This protein binds this small molecule.
Small molecule (SMILES): Nc1ncnc2c1ncn2[C@@H]1O[C@H](CO[P](=O)(O)OS(=O)(=O)O)[C@@H](O)[C@H]1O

Binding-site contacts:
Ligand atom C4 contacts residue PHE54 of chain 1.D at 3.5 Å (hydrophobic).
Ligand atom O3B contacts residue ARG45 of chain 1.D at 2.8 Å (salt-bridge).
Ligand atom C5 contacts residue ARG59 of chain 1.D at 3.7 Å.
Ligand atom O2B contacts residue PRO87 of chain 1.D at 3.5 Å.
Ligand atom O3A contacts residue VAL85 of chain 1.D at 3.3 Å.
Ligand atom N7 contacts residue THR135 of chain 1.D at 3.4 Å (h-bond).
Ligand atom C2' contacts residue ANP1 of chain 1.X at 3.7 Å.
Ligand atom N1 contacts residue PHE54 of chain 1.D at 3.7 Å.
Ligand atom N6 contacts residue GLY133 of chain 1.D at 2.9 Å (h-bond).
Ligand atom O1A contacts residue VAL85 of chain 1.D at 2.8 Å (h-bond).
Ligand atom O3' contacts residue ANP1 of chain 1.X at 2.5 Å (h-bond).
Ligand atom N7 contacts residue ARG59 of chain 1.D at 3.2 Å (salt-bridge).
Ligand atom O2A contacts residue HIS62 of chain 1.D at 2.9 Å (h-bond).
Ligand atom C2 contacts residue PHE54 of chain 1.D at 3.6 Å (hydrophobic).
Ligand atom O3B contacts residue HIS62 of chain 1.D at 3.4 Å.
Ligand atom N6 contacts residue LEU134 of chain 1.D at 3.5 Å (h-bond).
Ligand atom N9 contacts residue PHE54 of chain 1.D at 3.8 Å.
Ligand atom C3' contacts residue ANP1 of chain 1.X at 3.5 Å.
Ligand atom O3B contacts residue ARG59 of chain 1.D at 3.4 Å.
Ligand atom O4' contacts residue PHE54 of chain 1.D at 3.3 Å.
Ligand atom O2' contacts residue LEU122 of chain 1.D at 3.7 Å.
Ligand atom N6 contacts residue LYS132 of chain 1.D at 2.7 Å (salt-bridge).
Ligand atom C8 contacts residue LEU134 of chain 1.D at 3.7 Å (hydrophobic).
Ligand atom O2' contacts residue SER14 of chain 1.D at 3.2 Å (h-bond).
Ligand atom O1B contacts residue VAL85 of chain 1.D at 3.8 Å.
Ligand atom O1A contacts residue VAL84 of chain 1.D at 3.3 Å.
Ligand atom O2A contacts residue GLY41 of chain 1.D at 3.6 Å.
Ligand atom O3' contacts residue LEU122 of chain 1.D at 3.8 Å.
Ligand atom N6 contacts residue ARG59 of chain 1.D at 3.4 Å (salt-bridge).
Ligand atom O1B contacts residue SER86 of chain 1.D at 3.2 Å (h-bond).
Ligand atom O1B contacts residue ASN63 of chain 1.D at 2.8 Å (h-bond).
Ligand atom O3' contacts residue LYS120 of chain 1.D at 3.1 Å (salt-bridge).
Ligand atom O2' contacts residue ANP1 of chain 1.X at 2.8 Å (h-bond).
Ligand atom O1A contacts residue GLY41 of chain 1.D at 3.7 Å.
Ligand atom C5 contacts residue PHE54 of chain 1.D at 3.7 Å (hydrophobic).
Ligand atom C6 contacts residue PHE54 of chain 1.D at 3.7 Å (hydrophobic).
Ligand atom O2A contacts residue ARG45 of chain 1.D at 2.9 Å (salt-bridge).
Ligand atom N3 contacts residue PHE54 of chain 1.D at 3.5 Å.
Ligand atom O2B contacts residue ARG59 of chain 1.D at 2.9 Å (salt-bridge).
Ligand atom N7 contacts residue LEU134 of chain 1.D at 3.7 Å.

Sequence of chain 1.D:
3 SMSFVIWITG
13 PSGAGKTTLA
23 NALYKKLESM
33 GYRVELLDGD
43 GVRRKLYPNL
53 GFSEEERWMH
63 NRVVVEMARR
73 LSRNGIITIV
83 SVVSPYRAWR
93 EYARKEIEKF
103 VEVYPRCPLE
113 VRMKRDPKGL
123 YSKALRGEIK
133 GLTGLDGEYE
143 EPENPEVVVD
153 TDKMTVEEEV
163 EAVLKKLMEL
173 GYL